Binding-site contacts:
Ligand atom C21 contacts residue ILE356 of chain 1.B at 4.2 Å (hydrophobic).
Ligand atom C16 contacts residue ILE356 of chain 1.B at 3.7 Å (hydrophobic).
Ligand atom C5 contacts residue GLY286 of chain 1.B at 4.1 Å.
Ligand atom C4 contacts residue GLY286 of chain 1.B at 3.5 Å.
Ligand atom C15 contacts residue ALA287 of chain 1.B at 3.7 Å (hydrophobic).
Ligand atom C18 contacts residue ILE356 of chain 1.B at 3.8 Å (hydrophobic).
Ligand atom C2 contacts residue VAL198 of chain 1.B at 4.0 Å (hydrophobic).
Ligand atom C17 contacts residue ALA287 of chain 1.B at 4.0 Å (hydrophobic).
Ligand atom C1 contacts residue GLY286 of chain 1.B at 3.8 Å.
Ligand atom C2 contacts residue VAL465 of chain 1.B at 4.4 Å (hydrophobic).
Ligand atom C19 contacts residue ILE201 of chain 1.B at 4.2 Å (hydrophobic).
Ligand atom C7 contacts residue GLY286 of chain 1.B at 4.4 Å.
Ligand atom C2 contacts residue ILE201 of chain 1.B at 4.2 Å (hydrophobic).
Ligand atom C16 contacts residue HEM1 of chain 1.E at 3.6 Å.
Ligand atom C2 contacts residue ILE197 of chain 1.B at 4.2 Å (hydrophobic).
Ligand atom C1 contacts residue VAL465 of chain 1.B at 3.7 Å (hydrophobic).
Ligand atom C3 contacts residue ILE197 of chain 1.B at 3.8 Å (hydrophobic).
Ligand atom C8 contacts residue PHE106 of chain 1.B at 4.1 Å (hydrophobic).
Ligand atom C21 contacts residue SER352 of chain 1.B at 3.5 Å.
Ligand atom C21 contacts residue HEM1 of chain 1.E at 3.2 Å.
Ligand atom C20 contacts residue SER352 of chain 1.B at 3.6 Å.
Ligand atom C9 contacts residue GLY286 of chain 1.B at 3.9 Å.
Ligand atom C14 contacts residue ALA287 of chain 1.B at 3.5 Å (hydrophobic).
Ligand atom C7 contacts residue PHE106 of chain 1.B at 3.7 Å (hydrophobic).
Ligand atom C2 contacts residue GLY286 of chain 1.B at 4.1 Å.
Ligand atom C11 contacts residue VAL465 of chain 1.B at 4.0 Å (hydrophobic).
Ligand atom O20 contacts residue VAL351 of chain 1.B at 4.3 Å.
Ligand atom C7 contacts residue GLU283 of chain 1.B at 4.0 Å.
Ligand atom O3 contacts residue ILE197 of chain 1.B at 3.2 Å.
Ligand atom C10 contacts residue GLY286 of chain 1.B at 4.3 Å.
Ligand atom C7 contacts residue ALA287 of chain 1.B at 4.2 Å (hydrophobic).
Ligand atom C3 contacts residue GLY286 of chain 1.B at 3.6 Å.
Ligand atom C15 contacts residue ALA105 of chain 1.B at 3.6 Å (hydrophobic).
Ligand atom C6 contacts residue PHE106 of chain 1.B at 3.8 Å (hydrophobic).
Ligand atom C16 contacts residue ALA287 of chain 1.B at 4.0 Å (hydrophobic).
Ligand atom O20 contacts residue THR291 of chain 1.B at 3.6 Å.
Ligand atom C15 contacts residue ILE356 of chain 1.B at 3.9 Å (hydrophobic).
Ligand atom O3 contacts residue GLY286 of chain 1.B at 3.7 Å.
Ligand atom O20 contacts residue SER352 of chain 1.B at 3.1 Å (h-bond).
Ligand atom C20 contacts residue HEM1 of chain 1.E at 4.1 Å.

Sequence of chain 1.B:
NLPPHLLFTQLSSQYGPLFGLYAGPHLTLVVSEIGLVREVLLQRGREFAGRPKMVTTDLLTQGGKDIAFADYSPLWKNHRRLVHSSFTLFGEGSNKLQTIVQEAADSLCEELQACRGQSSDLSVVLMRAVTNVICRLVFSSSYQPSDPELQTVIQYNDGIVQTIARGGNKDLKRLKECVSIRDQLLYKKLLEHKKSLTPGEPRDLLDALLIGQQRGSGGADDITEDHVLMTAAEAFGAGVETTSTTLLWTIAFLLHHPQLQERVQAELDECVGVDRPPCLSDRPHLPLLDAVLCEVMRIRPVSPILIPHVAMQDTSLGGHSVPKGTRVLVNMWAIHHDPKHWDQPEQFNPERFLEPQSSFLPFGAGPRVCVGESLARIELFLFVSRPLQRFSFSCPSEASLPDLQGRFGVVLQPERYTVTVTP

A small-molecule ligand and the protein it binds are described below.
Small molecule (SMILES): CC(=O)[C@H]1CC[C@H]2[C@@H]3CCC4=CC(=O)CC[C@]4(C)[C@H]3CC[C@]12C